Sequence of chain 1.L:
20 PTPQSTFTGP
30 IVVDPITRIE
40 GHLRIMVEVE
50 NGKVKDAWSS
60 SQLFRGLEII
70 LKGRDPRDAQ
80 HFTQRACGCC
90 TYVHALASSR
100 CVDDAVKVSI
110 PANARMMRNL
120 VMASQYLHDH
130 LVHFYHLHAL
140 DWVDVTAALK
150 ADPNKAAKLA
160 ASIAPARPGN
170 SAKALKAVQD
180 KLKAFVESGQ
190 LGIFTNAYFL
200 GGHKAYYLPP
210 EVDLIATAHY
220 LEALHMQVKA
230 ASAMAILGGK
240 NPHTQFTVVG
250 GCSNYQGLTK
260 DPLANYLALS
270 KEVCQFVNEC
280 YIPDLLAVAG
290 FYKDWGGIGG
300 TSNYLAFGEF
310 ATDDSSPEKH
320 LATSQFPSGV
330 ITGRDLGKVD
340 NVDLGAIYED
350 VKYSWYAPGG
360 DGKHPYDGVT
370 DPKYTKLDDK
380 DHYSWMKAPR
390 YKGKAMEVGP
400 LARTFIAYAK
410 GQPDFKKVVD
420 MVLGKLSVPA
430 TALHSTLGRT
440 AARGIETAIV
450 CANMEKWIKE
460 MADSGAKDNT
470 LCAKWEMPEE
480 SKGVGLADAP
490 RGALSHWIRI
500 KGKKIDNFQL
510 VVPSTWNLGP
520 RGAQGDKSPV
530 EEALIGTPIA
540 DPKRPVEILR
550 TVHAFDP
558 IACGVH

A protein and the small-molecule ligand that binds it are described below.
Small molecule (SMILES): N#C[Fe](=C=O)C#N

Binding-site contacts:
Ligand atom C1 contacts residue CYS560 of chain 1.L at 3.0 Å (hydrophobic).
Ligand atom N1 contacts residue PRO512 of chain 1.L at 3.6 Å.
Ligand atom N2 contacts residue PRO489 of chain 1.L at 3.5 Å (h-bond).
Ligand atom O3 contacts residue PRO512 of chain 1.L at 3.5 Å.
Ligand atom C3 contacts residue VAL92 of chain 1.L at 3.7 Å (hydrophobic).
Ligand atom C2 contacts residue ARG490 of chain 1.L at 3.4 Å.
Ligand atom C3 contacts residue HIS93 of chain 1.L at 3.5 Å.
Ligand atom C1 contacts residue ARG490 of chain 1.L at 3.6 Å.
Ligand atom C1 contacts residue PRO512 of chain 1.L at 3.7 Å (hydrophobic).
Ligand atom C1 contacts residue SER513 of chain 1.L at 3.8 Å.
Ligand atom N1 contacts residue CYS560 of chain 1.L at 3.4 Å.
Ligand atom N2 contacts residue ARG490 of chain 1.L at 2.9 Å (salt-bridge).
Ligand atom C2 contacts residue H2S1 of chain 1.SB at 3.0 Å.
Ligand atom N2 contacts residue ALA488 of chain 1.L at 3.4 Å.
Ligand atom FE contacts residue H2S1 of chain 1.SB at 2.3 Å.
Ligand atom N1 contacts residue CSS557 of chain 1.L at 3.6 Å.
Ligand atom C3 contacts residue VAL511 of chain 1.L at 3.7 Å (hydrophobic).
Ligand atom O3 contacts residue HIS93 of chain 1.L at 3.3 Å (h-bond).
Ligand atom C3 contacts residue CYS89 of chain 1.L at 3.1 Å (hydrophobic).
Ligand atom O3 contacts residue VAL92 of chain 1.L at 3.5 Å.
Ligand atom C3 contacts residue PRO512 of chain 1.L at 3.8 Å (hydrophobic).
Ligand atom C2 contacts residue CSS557 of chain 1.L at 3.3 Å.
Ligand atom N1 contacts residue VAL511 of chain 1.L at 3.7 Å.
Ligand atom C1 contacts residue H2S1 of chain 1.SB at 3.1 Å.
Ligand atom FE contacts residue CSS557 of chain 1.L at 2.5 Å.
Ligand atom N1 contacts residue SER513 of chain 1.L at 2.8 Å (h-bond).
Ligand atom C3 contacts residue CYS560 of chain 1.L at 2.9 Å (hydrophobic).
Ligand atom FE contacts residue NI1 of chain 1.RB at 2.7 Å.
Ligand atom C1 contacts residue CSS557 of chain 1.L at 3.3 Å.
Ligand atom O3 contacts residue CYS560 of chain 1.L at 3.7 Å.
Ligand atom FE contacts residue CYS89 of chain 1.L at 2.3 Å.
Ligand atom N2 contacts residue CYS89 of chain 1.L at 3.4 Å.
Ligand atom C1 contacts residue NI1 of chain 1.RB at 3.8 Å.
Ligand atom O3 contacts residue VAL511 of chain 1.L at 3.5 Å.
Ligand atom N1 contacts residue ARG490 of chain 1.L at 3.7 Å.
Ligand atom O3 contacts residue LEU493 of chain 1.L at 3.5 Å.
Ligand atom C1 contacts residue VAL511 of chain 1.L at 3.7 Å (hydrophobic).
Ligand atom O3 contacts residue ALA488 of chain 1.L at 3.8 Å.
Ligand atom C2 contacts residue CYS89 of chain 1.L at 3.1 Å (hydrophobic).
Ligand atom FE contacts residue CYS560 of chain 1.L at 2.3 Å.